Binding-site contacts:
Ligand atom C8 contacts residue THR259 of chain 1.A at 3.7 Å.
Ligand atom C7 contacts residue THR259 of chain 1.A at 3.7 Å.
Ligand atom C2 contacts residue ASN293 of chain 1.A at 2.5 Å.
Ligand atom O5 contacts residue THR375 of chain 1.A at 4.2 Å.
Ligand atom C8 contacts residue ASN293 of chain 1.A at 3.4 Å.
Ligand atom C3 contacts residue HIS291 of chain 1.A at 4.1 Å.
Ligand atom C5 contacts residue ASN293 of chain 1.A at 3.8 Å.
Ligand atom C8 contacts residue CYS258 of chain 1.A at 4.3 Å (hydrophobic).
Ligand atom C7 contacts residue ASN293 of chain 1.A at 3.6 Å.
Ligand atom C8 contacts residue ASN257 of chain 1.A at 3.0 Å.
Ligand atom C1 contacts residue HIS291 of chain 1.A at 3.8 Å.
Ligand atom O5 contacts residue SER373 of chain 1.A at 4.5 Å.
Ligand atom C2 contacts residue HIS291 of chain 1.A at 4.1 Å.
Ligand atom C3 contacts residue ASN293 of chain 1.A at 3.9 Å.
Ligand atom N2 contacts residue HIS291 of chain 1.A at 3.8 Å.
Ligand atom C7 contacts residue HIS291 of chain 1.A at 3.8 Å.
Ligand atom C8 contacts residue HIS291 of chain 1.A at 4.0 Å.
Ligand atom O7 contacts residue THR259 of chain 1.A at 3.4 Å.
Ligand atom O7 contacts residue HIS291 of chain 1.A at 4.4 Å.
Ligand atom C4 contacts residue ASN293 of chain 1.A at 4.3 Å.
Ligand atom N2 contacts residue ASN293 of chain 1.A at 3.0 Å (h-bond).
Ligand atom O6 contacts residue SER373 of chain 1.A at 4.4 Å.
Ligand atom C1 contacts residue ASN293 of chain 1.A at 1.5 Å.
Ligand atom O5 contacts residue ASN293 of chain 1.A at 2.4 Å (h-bond).

A small-molecule ligand and the protein it binds are described below.
Small molecule (SMILES): CC(=O)N[C@H]1[C@H](O[C@H]2[C@H](O)[C@@H](NC(C)=O)CO[C@@H]2CO)O[C@H](CO)[C@@H](O)[C@@H]1O

Sequence of chain 1.A:
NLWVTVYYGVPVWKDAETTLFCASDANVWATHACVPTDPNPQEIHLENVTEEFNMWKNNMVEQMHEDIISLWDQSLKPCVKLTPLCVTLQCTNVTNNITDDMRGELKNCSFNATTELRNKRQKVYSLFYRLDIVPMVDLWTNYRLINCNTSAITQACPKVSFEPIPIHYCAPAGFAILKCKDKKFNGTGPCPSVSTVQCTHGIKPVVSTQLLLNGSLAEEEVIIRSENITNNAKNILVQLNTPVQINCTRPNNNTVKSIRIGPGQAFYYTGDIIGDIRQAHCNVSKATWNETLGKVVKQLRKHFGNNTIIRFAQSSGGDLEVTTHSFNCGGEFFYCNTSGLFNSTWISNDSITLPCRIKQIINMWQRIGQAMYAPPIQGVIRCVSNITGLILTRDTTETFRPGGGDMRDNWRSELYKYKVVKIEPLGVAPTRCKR